Binding-site contacts:
Ligand atom O6 contacts residue HIS158 of chain 11.A at 3.4 Å (h-bond).
Ligand atom C3 contacts residue ASN154 of chain 11.A at 3.9 Å.
Ligand atom C8 contacts residue ILE152 of chain 11.A at 4.3 Å (hydrophobic).
Ligand atom C1 contacts residue ASN154 of chain 11.A at 1.6 Å.
Ligand atom C8 contacts residue ASN154 of chain 11.A at 4.1 Å.
Ligand atom C3 contacts residue THR160 of chain 11.A at 3.9 Å.
Ligand atom O3 contacts residue THR160 of chain 11.A at 4.3 Å.
Ligand atom O7 contacts residue ASN154 of chain 11.A at 2.7 Å (h-bond).
Ligand atom C4 contacts residue ASN154 of chain 11.A at 4.3 Å.
Ligand atom C8 contacts residue VAL153 of chain 11.A at 4.4 Å (hydrophobic).
Ligand atom C4 contacts residue THR160 of chain 11.A at 3.6 Å.
Ligand atom C2 contacts residue THR160 of chain 11.A at 2.7 Å.
Ligand atom O5 contacts residue ASN154 of chain 11.A at 2.4 Å (h-bond).
Ligand atom O7 contacts residue THR160 of chain 11.A at 2.5 Å.
Ligand atom C5 contacts residue THR160 of chain 11.A at 3.7 Å.
Ligand atom O5 contacts residue THR160 of chain 11.A at 3.2 Å.
Ligand atom N2 contacts residue THR160 of chain 11.A at 3.5 Å.
Ligand atom O5 contacts residue HIS158 of chain 11.A at 3.8 Å.
Ligand atom C1 contacts residue THR160 of chain 11.A at 3.0 Å.
Ligand atom C5 contacts residue ASN154 of chain 11.A at 3.8 Å.
Ligand atom C7 contacts residue ASN154 of chain 11.A at 3.0 Å.
Ligand atom O7 contacts residue ASP161 of chain 11.A at 3.7 Å.
Ligand atom C2 contacts residue ASN154 of chain 11.A at 2.5 Å.
Ligand atom C6 contacts residue HIS158 of chain 11.A at 4.0 Å.
Ligand atom N2 contacts residue ASN154 of chain 11.A at 3.0 Å (h-bond).
Ligand atom C7 contacts residue THR160 of chain 11.A at 3.4 Å.
Ligand atom C6 contacts residue THR160 of chain 11.A at 3.7 Å.

Sequence of chain 11.A:
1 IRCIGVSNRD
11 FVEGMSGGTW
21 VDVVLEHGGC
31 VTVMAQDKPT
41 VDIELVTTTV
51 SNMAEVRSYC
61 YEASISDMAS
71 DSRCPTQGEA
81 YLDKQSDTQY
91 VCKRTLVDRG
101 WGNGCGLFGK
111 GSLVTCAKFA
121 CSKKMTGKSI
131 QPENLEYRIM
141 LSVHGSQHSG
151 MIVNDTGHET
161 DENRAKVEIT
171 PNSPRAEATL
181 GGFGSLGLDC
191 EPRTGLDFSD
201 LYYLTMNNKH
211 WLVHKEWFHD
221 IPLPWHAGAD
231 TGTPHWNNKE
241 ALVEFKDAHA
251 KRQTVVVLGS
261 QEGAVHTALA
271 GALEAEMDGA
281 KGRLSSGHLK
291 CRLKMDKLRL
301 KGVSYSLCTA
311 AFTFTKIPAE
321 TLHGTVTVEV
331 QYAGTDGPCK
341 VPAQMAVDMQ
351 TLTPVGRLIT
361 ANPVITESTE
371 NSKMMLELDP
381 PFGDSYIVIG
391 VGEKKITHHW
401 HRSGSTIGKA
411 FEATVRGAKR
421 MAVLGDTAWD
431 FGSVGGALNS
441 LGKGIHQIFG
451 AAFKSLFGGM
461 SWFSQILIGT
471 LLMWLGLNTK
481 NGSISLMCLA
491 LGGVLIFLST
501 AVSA

A protein and the small-molecule ligand that binds it are described below.
Small molecule (SMILES): CC(=O)N[C@@H]1[C@@H](O)[C@H](O)[C@@H](CO)O[C@H]1O